Sequence of chain 1.A:
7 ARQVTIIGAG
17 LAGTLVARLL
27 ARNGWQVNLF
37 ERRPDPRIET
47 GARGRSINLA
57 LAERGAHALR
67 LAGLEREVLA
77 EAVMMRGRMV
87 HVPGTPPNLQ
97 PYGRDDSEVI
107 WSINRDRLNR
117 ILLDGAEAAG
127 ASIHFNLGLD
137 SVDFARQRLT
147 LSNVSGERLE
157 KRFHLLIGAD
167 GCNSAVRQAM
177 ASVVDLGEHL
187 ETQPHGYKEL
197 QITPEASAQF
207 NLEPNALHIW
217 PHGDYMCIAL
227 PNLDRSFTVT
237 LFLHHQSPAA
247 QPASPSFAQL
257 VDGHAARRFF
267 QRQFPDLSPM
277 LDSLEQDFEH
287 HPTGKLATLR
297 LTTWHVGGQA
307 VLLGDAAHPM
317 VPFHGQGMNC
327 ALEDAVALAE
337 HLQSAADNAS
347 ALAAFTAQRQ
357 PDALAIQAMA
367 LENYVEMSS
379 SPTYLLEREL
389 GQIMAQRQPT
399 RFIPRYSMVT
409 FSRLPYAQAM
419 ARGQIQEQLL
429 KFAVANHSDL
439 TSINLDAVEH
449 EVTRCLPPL

This protein binds this small molecule.
Small molecule (SMILES): O=C(O)CCn1c(=O)oc2cc(OC3CC3)c(Cl)cc21

Binding-site contacts:
Ligand atom C5 contacts residue ALA431 of chain 1.A at 4.5 Å (hydrophobic).
Ligand atom C2 contacts residue ALA445 of chain 1.A at 3.6 Å (hydrophobic).
Ligand atom CL contacts residue VAL446 of chain 1.A at 4.2 Å.
Ligand atom N contacts residue ALA445 of chain 1.A at 4.3 Å.
Ligand atom C8 contacts residue LEU427 of chain 1.A at 3.8 Å (hydrophobic).
Ligand atom C6 contacts residue GLU449 of chain 1.A at 3.6 Å.
Ligand atom C contacts residue ASN442 of chain 1.A at 3.8 Å.
Ligand atom O2 contacts residue GLU449 of chain 1.A at 3.8 Å.
Ligand atom O1 contacts residue ASN442 of chain 1.A at 3.5 Å.
Ligand atom C11 contacts residue GLU449 of chain 1.A at 3.8 Å.
Ligand atom C6 contacts residue PHE430 of chain 1.A at 3.5 Å (hydrophobic).
Ligand atom O contacts residue SER440 of chain 1.A at 4.3 Å.
Ligand atom O2 contacts residue LEU427 of chain 1.A at 3.7 Å.
Ligand atom C4 contacts residue PHE430 of chain 1.A at 4.0 Å (hydrophobic).
Ligand atom C10 contacts residue GLU449 of chain 1.A at 3.5 Å.
Ligand atom C5 contacts residue PHE430 of chain 1.A at 3.5 Å (hydrophobic).
Ligand atom CL contacts residue LEU427 of chain 1.A at 3.1 Å.
Ligand atom O contacts residue ILE441 of chain 1.A at 4.0 Å.
Ligand atom O contacts residue HIS435 of chain 1.A at 4.1 Å.
Ligand atom O2 contacts residue PHE430 of chain 1.A at 3.7 Å.
Ligand atom C9 contacts residue PHE430 of chain 1.A at 4.2 Å (hydrophobic).
Ligand atom O contacts residue ASN442 of chain 1.A at 3.1 Å (h-bond).
Ligand atom CL contacts residue ALA431 of chain 1.A at 3.4 Å.
Ligand atom C5 contacts residue GLU449 of chain 1.A at 4.0 Å.
Ligand atom C7 contacts residue GLU449 of chain 1.A at 3.9 Å.
Ligand atom CL contacts residue PHE430 of chain 1.A at 4.0 Å.
Ligand atom C3 contacts residue PHE430 of chain 1.A at 4.2 Å (hydrophobic).
Ligand atom C7 contacts residue LEU427 of chain 1.A at 3.8 Å (hydrophobic).
Ligand atom C10 contacts residue PHE430 of chain 1.A at 3.8 Å (hydrophobic).
Ligand atom C11 contacts residue PHE430 of chain 1.A at 4.0 Å (hydrophobic).
Ligand atom O3 contacts residue GLU449 of chain 1.A at 4.1 Å.